A protein and the small-molecule ligand that binds it are described below.
Small molecule (SMILES): O=C(O)Cc1ccccc1

Binding-site contacts:
Ligand atom C6' contacts residue GLY189 of chain 1.A at 3.7 Å.
Ligand atom C1' contacts residue CYS74 of chain 1.A at 4.0 Å (hydrophobic).
Ligand atom C5' contacts residue MET73 of chain 1.A at 3.9 Å (hydrophobic).
Ligand atom C1' contacts residue GLY190 of chain 1.A at 3.8 Å.
Ligand atom C5' contacts residue GLY190 of chain 1.A at 3.6 Å.
Ligand atom C6' contacts residue MET73 of chain 1.A at 3.9 Å (hydrophobic).
Ligand atom C4' contacts residue PRO14 of chain 1.A at 3.8 Å (hydrophobic).
Ligand atom C3' contacts residue GLY190 of chain 1.A at 3.5 Å.
Ligand atom O1 contacts residue TYR126 of chain 1.A at 3.8 Å.
Ligand atom C6' contacts residue CYS74 of chain 1.A at 4.0 Å (hydrophobic).
Ligand atom C5' contacts residue GLY189 of chain 1.A at 3.4 Å.
Ligand atom C1' contacts residue PRO14 of chain 1.A at 4.1 Å (hydrophobic).
Ligand atom C6' contacts residue PRO14 of chain 1.A at 3.6 Å (hydrophobic).
Ligand atom C4' contacts residue GLY189 of chain 1.A at 3.8 Å.
Ligand atom C3' contacts residue VAL156 of chain 1.A at 4.0 Å (hydrophobic).
Ligand atom O2 contacts residue THR75 of chain 1.A at 3.6 Å (h-bond).
Ligand atom O1 contacts residue CYS74 of chain 1.A at 3.9 Å.
Ligand atom C2' contacts residue SER188 of chain 1.A at 4.0 Å.
Ligand atom O1 contacts residue MET104 of chain 1.A at 3.9 Å.
Ligand atom C1 contacts residue CYS74 of chain 1.A at 3.6 Å (hydrophobic).
Ligand atom O2 contacts residue TYR126 of chain 1.A at 2.7 Å (h-bond).
Ligand atom C1' contacts residue GLY189 of chain 1.A at 4.0 Å.
Ligand atom C6' contacts residue GLY190 of chain 1.A at 3.7 Å.
Ligand atom O1 contacts residue THR75 of chain 1.A at 2.8 Å (h-bond).
Ligand atom O2 contacts residue CYS74 of chain 1.A at 3.9 Å.
Ligand atom C2 contacts residue SER188 of chain 1.A at 3.7 Å.
Ligand atom C1 contacts residue SER76 of chain 1.A at 3.6 Å.
Ligand atom C1 contacts residue THR75 of chain 1.A at 3.5 Å.
Ligand atom C2' contacts residue GLY190 of chain 1.A at 3.8 Å.
Ligand atom C1 contacts residue TYR126 of chain 1.A at 3.5 Å (hydrophobic).
Ligand atom C5' contacts residue PRO14 of chain 1.A at 3.5 Å (hydrophobic).
Ligand atom C4' contacts residue GLY190 of chain 1.A at 3.5 Å.
Ligand atom O1 contacts residue SER188 of chain 1.A at 3.5 Å.
Ligand atom C2 contacts residue SER76 of chain 1.A at 3.8 Å.
Ligand atom C1 contacts residue SER188 of chain 1.A at 3.8 Å.
Ligand atom O2 contacts residue SER76 of chain 1.A at 2.7 Å (h-bond).
Ligand atom C2 contacts residue CYS74 of chain 1.A at 3.5 Å (hydrophobic).
Ligand atom C1 contacts residue GLY189 of chain 1.A at 3.7 Å.
Ligand atom C1' contacts residue SER188 of chain 1.A at 3.9 Å.
Ligand atom O1 contacts residue GLY189 of chain 1.A at 2.8 Å (h-bond).

Sequence of chain 1.A:
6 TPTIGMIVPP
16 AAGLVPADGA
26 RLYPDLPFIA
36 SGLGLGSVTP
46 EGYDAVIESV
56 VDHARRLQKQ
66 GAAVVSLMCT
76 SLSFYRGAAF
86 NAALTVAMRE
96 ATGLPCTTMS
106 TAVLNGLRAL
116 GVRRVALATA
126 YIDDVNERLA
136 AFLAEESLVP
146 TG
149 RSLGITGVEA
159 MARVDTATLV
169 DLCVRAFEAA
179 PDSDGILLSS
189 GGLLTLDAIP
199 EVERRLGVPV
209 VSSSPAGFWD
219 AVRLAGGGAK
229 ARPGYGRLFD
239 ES